Sequence of chain 29.C:
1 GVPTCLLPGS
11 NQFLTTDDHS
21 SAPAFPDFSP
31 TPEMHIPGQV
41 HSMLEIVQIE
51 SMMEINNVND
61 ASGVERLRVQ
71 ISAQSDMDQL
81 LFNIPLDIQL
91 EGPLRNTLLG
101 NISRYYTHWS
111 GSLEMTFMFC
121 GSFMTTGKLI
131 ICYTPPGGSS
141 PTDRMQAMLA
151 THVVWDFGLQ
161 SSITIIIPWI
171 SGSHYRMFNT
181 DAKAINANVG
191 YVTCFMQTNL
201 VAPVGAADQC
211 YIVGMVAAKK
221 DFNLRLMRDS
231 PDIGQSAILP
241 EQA

This small molecule binds to this protein.
Small molecule (SMILES): Cc1cc(CCCOc2c(C)cc(-c3noc(C(F)(F)F)n3)cc2C)on1

Sequence of chain 29.A:
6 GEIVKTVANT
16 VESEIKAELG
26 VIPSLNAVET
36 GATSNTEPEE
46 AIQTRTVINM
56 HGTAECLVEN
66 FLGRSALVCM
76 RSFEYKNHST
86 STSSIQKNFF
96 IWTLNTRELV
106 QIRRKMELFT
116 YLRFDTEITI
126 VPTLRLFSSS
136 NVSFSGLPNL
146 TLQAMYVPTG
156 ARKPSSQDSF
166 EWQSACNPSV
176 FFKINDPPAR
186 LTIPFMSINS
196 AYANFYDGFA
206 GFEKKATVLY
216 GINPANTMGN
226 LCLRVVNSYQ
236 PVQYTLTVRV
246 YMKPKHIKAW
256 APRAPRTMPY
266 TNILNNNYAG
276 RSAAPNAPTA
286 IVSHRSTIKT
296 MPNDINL

Sequence of chain 25.C:
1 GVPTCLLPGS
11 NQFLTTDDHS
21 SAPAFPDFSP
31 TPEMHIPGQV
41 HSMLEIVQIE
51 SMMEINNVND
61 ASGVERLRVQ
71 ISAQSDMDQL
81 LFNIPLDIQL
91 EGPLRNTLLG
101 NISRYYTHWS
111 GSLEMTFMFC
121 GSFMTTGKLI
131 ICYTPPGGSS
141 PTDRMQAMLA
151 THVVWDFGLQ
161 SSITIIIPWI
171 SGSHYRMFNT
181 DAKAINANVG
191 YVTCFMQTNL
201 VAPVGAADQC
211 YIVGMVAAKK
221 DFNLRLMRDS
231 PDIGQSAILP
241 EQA

Binding-site contacts:
Ligand atom CM4 contacts residue ALA149 of chain 29.A at 3.6 Å (hydrophobic).
Ligand atom C3A contacts residue LEU226 of chain 29.A at 3.8 Å (hydrophobic).
Ligand atom F2 contacts residue SER174 of chain 29.A at 3.7 Å.
Ligand atom N1A contacts residue LEU226 of chain 29.A at 3.6 Å.
Ligand atom O1 contacts residue PHE119 of chain 29.A at 3.5 Å.
Ligand atom C3A contacts residue LEU186 of chain 29.A at 3.8 Å (hydrophobic).
Ligand atom O1A contacts residue LEU226 of chain 29.A at 3.6 Å.
Ligand atom C2B contacts residue ILE188 of chain 29.A at 3.7 Å (hydrophobic).
Ligand atom O1B contacts residue LEU99 of chain 29.A at 3.6 Å.
Ligand atom O1 contacts residue TYR197 of chain 29.A at 3.3 Å.
Ligand atom F3 contacts residue SER174 of chain 29.A at 3.8 Å.
Ligand atom F3 contacts residue MET150 of chain 29.A at 3.8 Å.
Ligand atom F3 contacts residue PRO173 of chain 29.A at 2.6 Å.
Ligand atom F2 contacts residue ALA149 of chain 29.A at 2.5 Å.
Ligand atom C6B contacts residue ILE123 of chain 29.A at 3.8 Å (hydrophobic).
Ligand atom O1A contacts residue LEU186 of chain 29.A at 3.7 Å.
Ligand atom F3 contacts residue TYR151 of chain 29.A at 2.9 Å.
Ligand atom CM4 contacts residue PRO173 of chain 29.A at 3.7 Å (hydrophobic).
Ligand atom C2A contacts residue LEU226 of chain 29.A at 3.8 Å (hydrophobic).
Ligand atom CM6 contacts residue ILE123 of chain 29.A at 3.8 Å (hydrophobic).
Ligand atom F1 contacts residue LEU186 of chain 29.A at 3.1 Å.
Ligand atom CM6 contacts residue TRP97 of chain 29.A at 3.6 Å (hydrophobic).
Ligand atom CM2 contacts residue ILE188 of chain 29.A at 3.6 Å (hydrophobic).
Ligand atom C2B contacts residue LEU99 of chain 29.A at 3.4 Å (hydrophobic).
Ligand atom C6B contacts residue LEU99 of chain 29.A at 3.9 Å (hydrophobic).
Ligand atom CM2 contacts residue MET191 of chain 29.A at 3.4 Å (hydrophobic).
Ligand atom C1B contacts residue LEU99 of chain 29.A at 3.6 Å (hydrophobic).
Ligand atom N3A contacts residue TYR151 of chain 29.A at 3.6 Å.
Ligand atom CM4 contacts residue LEU186 of chain 29.A at 3.8 Å (hydrophobic).
Ligand atom CM3 contacts residue THR101 of chain 29.A at 3.8 Å.
Ligand atom CM2 contacts residue LEU99 of chain 29.A at 3.3 Å (hydrophobic).
Ligand atom F2 contacts residue VAL175 of chain 29.A at 3.2 Å.
Ligand atom N2 contacts residue PHE119 of chain 29.A at 3.5 Å.
Ligand atom C3B contacts residue ILE188 of chain 29.A at 3.5 Å (hydrophobic).
Ligand atom C5B contacts residue ILE123 of chain 29.A at 3.7 Å (hydrophobic).
Ligand atom C4 contacts residue THR101 of chain 29.A at 3.8 Å.
Ligand atom C3C contacts residue THR121 of chain 29.A at 3.7 Å.
Ligand atom F3 contacts residue ALA149 of chain 29.A at 3.6 Å.
Ligand atom C3 contacts residue THR101 of chain 29.A at 3.8 Å.
Ligand atom N2 contacts residue TYR197 of chain 29.A at 3.4 Å.